Binding-site contacts:
Ligand atom O5 contacts residue ASN1114 of chain 1.A at 2.4 Å (h-bond).
Ligand atom C3 contacts residue ASN1114 of chain 1.A at 3.9 Å.
Ligand atom N2 contacts residue ASN1114 of chain 1.A at 3.1 Å (h-bond).
Ligand atom C7 contacts residue ASN1114 of chain 1.A at 3.3 Å.
Ligand atom N2 contacts residue ILE1112 of chain 1.A at 4.4 Å.
Ligand atom O7 contacts residue ASN1114 of chain 1.A at 3.2 Å (h-bond).
Ligand atom C8 contacts residue ILE1112 of chain 1.A at 3.3 Å (hydrophobic).
Ligand atom C2 contacts residue ASN1114 of chain 1.A at 2.6 Å.
Ligand atom C8 contacts residue VAL1113 of chain 1.A at 4.2 Å (hydrophobic).
Ligand atom O6 contacts residue ASN1114 of chain 1.A at 4.4 Å.
Ligand atom C4 contacts residue ASN1114 of chain 1.A at 4.3 Å.
Ligand atom C5 contacts residue ASN1114 of chain 1.A at 3.7 Å.
Ligand atom C8 contacts residue ASN1114 of chain 1.A at 4.3 Å.
Ligand atom C7 contacts residue ILE1112 of chain 1.A at 4.4 Å (hydrophobic).
Ligand atom C1 contacts residue ASN1114 of chain 1.A at 1.5 Å.

Sequence of chain 1.A:
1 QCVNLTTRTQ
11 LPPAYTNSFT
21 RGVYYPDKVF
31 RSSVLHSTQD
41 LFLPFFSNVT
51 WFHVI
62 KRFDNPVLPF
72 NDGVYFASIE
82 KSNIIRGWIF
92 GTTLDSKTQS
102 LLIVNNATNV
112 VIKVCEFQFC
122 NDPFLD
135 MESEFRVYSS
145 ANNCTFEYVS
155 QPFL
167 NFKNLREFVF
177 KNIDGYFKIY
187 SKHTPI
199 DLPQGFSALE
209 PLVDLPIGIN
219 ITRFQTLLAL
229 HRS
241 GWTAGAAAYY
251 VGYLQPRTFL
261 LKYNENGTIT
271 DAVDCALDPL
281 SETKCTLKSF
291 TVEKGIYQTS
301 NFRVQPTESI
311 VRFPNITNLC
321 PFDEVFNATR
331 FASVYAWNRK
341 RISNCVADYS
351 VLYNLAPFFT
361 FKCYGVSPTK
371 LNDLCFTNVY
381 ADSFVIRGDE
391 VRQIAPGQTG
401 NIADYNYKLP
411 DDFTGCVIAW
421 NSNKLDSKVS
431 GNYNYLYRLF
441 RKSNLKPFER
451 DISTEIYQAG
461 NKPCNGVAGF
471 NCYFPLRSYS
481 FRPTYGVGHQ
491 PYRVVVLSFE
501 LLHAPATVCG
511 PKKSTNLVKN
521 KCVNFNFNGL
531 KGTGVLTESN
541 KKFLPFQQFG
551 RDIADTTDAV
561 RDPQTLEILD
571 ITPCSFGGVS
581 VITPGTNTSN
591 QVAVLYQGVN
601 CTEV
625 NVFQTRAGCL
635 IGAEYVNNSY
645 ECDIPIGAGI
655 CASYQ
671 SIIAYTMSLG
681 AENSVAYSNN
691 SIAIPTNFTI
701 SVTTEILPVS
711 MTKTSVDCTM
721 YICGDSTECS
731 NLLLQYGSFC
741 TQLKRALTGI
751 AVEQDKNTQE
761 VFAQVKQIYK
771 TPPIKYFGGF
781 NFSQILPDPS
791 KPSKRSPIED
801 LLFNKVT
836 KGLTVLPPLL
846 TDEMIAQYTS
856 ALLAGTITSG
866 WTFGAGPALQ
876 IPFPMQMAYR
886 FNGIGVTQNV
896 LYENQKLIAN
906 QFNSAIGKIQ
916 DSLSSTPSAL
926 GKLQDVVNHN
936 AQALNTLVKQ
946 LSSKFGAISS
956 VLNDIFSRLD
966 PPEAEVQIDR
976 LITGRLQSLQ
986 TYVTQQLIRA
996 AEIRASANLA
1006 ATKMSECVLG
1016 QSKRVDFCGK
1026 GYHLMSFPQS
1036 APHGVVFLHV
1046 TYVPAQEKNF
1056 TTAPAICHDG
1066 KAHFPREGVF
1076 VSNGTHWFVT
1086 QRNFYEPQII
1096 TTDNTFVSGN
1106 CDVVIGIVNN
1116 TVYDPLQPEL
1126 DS

This protein binds this small molecule.
Small molecule (SMILES): CC(=O)N[C@H]1[C@H](O[C@H]2[C@H](O)[C@@H](NC(C)=O)CO[C@@H]2CO)O[C@H](CO)[C@@H](O)[C@@H]1O